The protein below binds the small molecule below.
Small molecule (SMILES): C/C=C/C=C/CCC[C@H](C)C(=O)c1c(O)c(-c2ccccc2)c[nH]c1=O

Binding-site contacts:
Ligand atom C11 contacts residue PHE207 of chain 2.A at 3.9 Å (hydrophobic).
Ligand atom C06 contacts residue EDO1 of chain 2.M at 3.6 Å.
Ligand atom C24 contacts residue GLY148 of chain 2.A at 3.8 Å.
Ligand atom C20 contacts residue SER66 of chain 2.B at 3.8 Å.
Ligand atom N03 contacts residue ASP314 of chain 2.A at 2.7 Å (salt-bridge).
Ligand atom C26 contacts residue ASP213 of chain 2.A at 3.6 Å.
Ligand atom C26 contacts residue LEU210 of chain 2.A at 3.4 Å (hydrophobic).
Ligand atom O07 contacts residue EDO1 of chain 2.M at 3.8 Å.
Ligand atom C26 contacts residue GLY144 of chain 2.A at 4.0 Å.
Ligand atom O09 contacts residue ASP314 of chain 2.A at 4.0 Å.
Ligand atom N03 contacts residue ILE360 of chain 2.A at 3.7 Å.
Ligand atom O16 contacts residue THR356 of chain 2.A at 3.7 Å.
Ligand atom C13 contacts residue LEU156 of chain 2.A at 4.0 Å (hydrophobic).
Ligand atom C12 contacts residue HIS151 of chain 2.A at 3.7 Å.
Ligand atom O07 contacts residue HIS151 of chain 2.A at 2.8 Å (h-bond).
Ligand atom C05 contacts residue ILE360 of chain 2.A at 3.9 Å (hydrophobic).
Ligand atom C02 contacts residue ILE360 of chain 2.A at 4.0 Å (hydrophobic).
Ligand atom O09 contacts residue ILE360 of chain 2.A at 3.9 Å.
Ligand atom C02 contacts residue ASP314 of chain 2.A at 3.2 Å.
Ligand atom C21 contacts residue CYS359 of chain 2.A at 3.5 Å (hydrophobic).
Ligand atom C06 contacts residue HIS151 of chain 2.A at 3.8 Å.
Ligand atom C02 contacts residue LEU364 of chain 2.A at 3.5 Å (hydrophobic).
Ligand atom C01 contacts residue EDO1 of chain 2.M at 3.9 Å.
Ligand atom C14 contacts residue HIS151 of chain 2.A at 3.6 Å.
Ligand atom O09 contacts residue ARG313 of chain 2.A at 3.2 Å.
Ligand atom C12 contacts residue CYS193 of chain 2.A at 3.5 Å (hydrophobic).
Ligand atom C13 contacts residue ALA363 of chain 2.A at 3.6 Å (hydrophobic).
Ligand atom C04 contacts residue ASP314 of chain 2.A at 3.8 Å.
Ligand atom C13 contacts residue HIS151 of chain 2.A at 3.6 Å.
Ligand atom C21 contacts residue LEU156 of chain 2.A at 3.8 Å (hydrophobic).
Ligand atom C08 contacts residue HIS151 of chain 2.A at 3.7 Å.
Ligand atom C15 contacts residue EDO1 of chain 2.M at 4.0 Å.
Ligand atom C14 contacts residue LEU156 of chain 2.A at 3.7 Å (hydrophobic).
Ligand atom C11 contacts residue HIS151 of chain 2.A at 3.8 Å.
Ligand atom C04 contacts residue ILE360 of chain 2.A at 3.6 Å (hydrophobic).
Ligand atom O07 contacts residue LEU156 of chain 2.A at 3.5 Å.
Ligand atom C05 contacts residue EDO1 of chain 2.M at 3.7 Å.
Ligand atom C25 contacts residue PHE59 of chain 2.B at 3.7 Å (hydrophobic).
Ligand atom C22 contacts residue EDO1 of chain 2.M at 4.0 Å.
Ligand atom C10 contacts residue HIS151 of chain 2.A at 3.8 Å.

Sequence of chain 2.B:
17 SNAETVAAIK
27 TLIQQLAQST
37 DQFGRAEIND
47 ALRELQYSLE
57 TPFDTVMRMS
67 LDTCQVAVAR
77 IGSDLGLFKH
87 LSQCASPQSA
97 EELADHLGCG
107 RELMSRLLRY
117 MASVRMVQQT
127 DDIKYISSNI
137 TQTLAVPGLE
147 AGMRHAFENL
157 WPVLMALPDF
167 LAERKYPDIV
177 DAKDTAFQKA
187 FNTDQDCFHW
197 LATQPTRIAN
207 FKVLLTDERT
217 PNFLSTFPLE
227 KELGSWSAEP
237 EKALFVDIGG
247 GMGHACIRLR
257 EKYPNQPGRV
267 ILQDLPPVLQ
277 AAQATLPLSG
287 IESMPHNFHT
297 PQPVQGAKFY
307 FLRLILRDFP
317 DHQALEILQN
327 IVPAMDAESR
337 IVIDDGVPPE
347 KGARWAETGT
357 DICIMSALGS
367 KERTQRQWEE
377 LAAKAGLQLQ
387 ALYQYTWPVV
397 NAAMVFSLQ

Sequence of chain 2.A:
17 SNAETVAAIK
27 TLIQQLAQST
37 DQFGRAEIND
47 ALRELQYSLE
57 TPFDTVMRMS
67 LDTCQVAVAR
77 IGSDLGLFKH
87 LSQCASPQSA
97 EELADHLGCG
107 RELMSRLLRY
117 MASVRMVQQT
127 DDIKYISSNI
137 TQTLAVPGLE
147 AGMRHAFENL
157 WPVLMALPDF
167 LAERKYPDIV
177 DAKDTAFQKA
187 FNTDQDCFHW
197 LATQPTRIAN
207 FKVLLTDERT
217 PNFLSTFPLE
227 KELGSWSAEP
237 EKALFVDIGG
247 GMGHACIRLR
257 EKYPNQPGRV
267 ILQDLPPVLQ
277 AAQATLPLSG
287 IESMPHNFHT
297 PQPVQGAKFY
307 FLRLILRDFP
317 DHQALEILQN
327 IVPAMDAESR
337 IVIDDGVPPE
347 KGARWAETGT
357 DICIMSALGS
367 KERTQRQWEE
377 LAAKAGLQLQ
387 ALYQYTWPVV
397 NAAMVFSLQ